Binding-site contacts:
Ligand atom CG contacts residue SAM1 of chain 2.F at 4.4 Å.
Ligand atom CG contacts residue TYR200 of chain 2.B at 4.3 Å (hydrophobic).
Ligand atom NE2 contacts residue ASN197 of chain 2.B at 2.9 Å (h-bond).
Ligand atom OE1 contacts residue TYR200 of chain 2.B at 3.3 Å.
Ligand atom NE2 contacts residue GLU246 of chain 2.B at 3.5 Å (salt-bridge).
Ligand atom NE2 contacts residue SAM1 of chain 2.F at 4.1 Å.
Ligand atom CG contacts residue ALA218 of chain 2.B at 4.5 Å (hydrophobic).
Ligand atom OE1 contacts residue ALA218 of chain 2.B at 4.4 Å.
Ligand atom C contacts residue ARG103 of chain 2.B at 3.6 Å.
Ligand atom CB contacts residue LEU219 of chain 2.B at 4.4 Å (hydrophobic).
Ligand atom CG contacts residue VAL201 of chain 2.B at 4.1 Å (hydrophobic).
Ligand atom CA contacts residue TYR200 of chain 2.B at 3.8 Å (hydrophobic).
Ligand atom CA contacts residue PHE100 of chain 2.B at 4.5 Å (hydrophobic).
Ligand atom NE2 contacts residue PHE100 of chain 2.B at 3.9 Å.
Ligand atom CB contacts residue PHE100 of chain 2.B at 3.3 Å (hydrophobic).
Ligand atom CG contacts residue PHE100 of chain 2.B at 3.9 Å (hydrophobic).
Ligand atom OE1 contacts residue SAM1 of chain 2.F at 3.6 Å.
Ligand atom N contacts residue VAL201 of chain 2.B at 4.3 Å.
Ligand atom O contacts residue ARG103 of chain 2.B at 3.7 Å.
Ligand atom CD contacts residue TYR200 of chain 2.B at 3.6 Å (hydrophobic).
Ligand atom CD contacts residue PHE100 of chain 2.B at 4.1 Å (hydrophobic).
Ligand atom CD contacts residue PRO198 of chain 2.B at 3.8 Å (hydrophobic).
Ligand atom N contacts residue TYR200 of chain 2.B at 3.5 Å.
Ligand atom CG contacts residue LEU219 of chain 2.B at 4.4 Å (hydrophobic).
Ligand atom OE1 contacts residue PRO199 of chain 2.B at 3.9 Å.
Ligand atom NE2 contacts residue TYR200 of chain 2.B at 3.6 Å.
Ligand atom OE1 contacts residue PRO198 of chain 2.B at 2.5 Å (h-bond).
Ligand atom O contacts residue GLU105 of chain 2.B at 4.4 Å.
Ligand atom CD contacts residue SAM1 of chain 2.F at 3.8 Å.
Ligand atom CD contacts residue ASN197 of chain 2.B at 3.4 Å.
Ligand atom OXT contacts residue ARG103 of chain 2.B at 3.1 Å (salt-bridge).
Ligand atom OE1 contacts residue ASN197 of chain 2.B at 3.0 Å (h-bond).

This protein binds this small molecule.
Small molecule (SMILES): NC(=O)CC[C@H](N)C(=O)O

Sequence of chain 2.B:
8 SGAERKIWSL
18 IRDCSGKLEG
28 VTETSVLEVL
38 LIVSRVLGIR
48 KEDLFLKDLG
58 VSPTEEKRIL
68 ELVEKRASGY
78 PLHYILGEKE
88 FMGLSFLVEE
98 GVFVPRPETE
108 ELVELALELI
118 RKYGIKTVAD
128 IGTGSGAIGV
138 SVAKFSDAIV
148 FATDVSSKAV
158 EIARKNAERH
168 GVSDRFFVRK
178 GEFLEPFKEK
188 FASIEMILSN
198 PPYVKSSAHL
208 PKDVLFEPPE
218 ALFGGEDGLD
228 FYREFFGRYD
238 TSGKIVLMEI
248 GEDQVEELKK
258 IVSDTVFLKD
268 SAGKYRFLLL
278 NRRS